Binding-site contacts:
Ligand atom C17 contacts residue GLN19 of chain 1.A at 3.8 Å.
Ligand atom O15 contacts residue PHE15 of chain 1.A at 4.0 Å.
Ligand atom C11 contacts residue PHE15 of chain 1.A at 3.8 Å (hydrophobic).
Ligand atom C7 contacts residue VAL49 of chain 1.A at 4.0 Å (hydrophobic).
Ligand atom C8 contacts residue LEU36 of chain 1.A at 3.7 Å (hydrophobic).
Ligand atom C20 contacts residue GLN19 of chain 1.A at 3.4 Å.
Ligand atom O18 contacts residue TYR45 of chain 1.A at 3.4 Å (h-bond).
Ligand atom C11 contacts residue VAL49 of chain 1.A at 3.8 Å (hydrophobic).
Ligand atom C17 contacts residue TYR45 of chain 1.A at 3.5 Å (hydrophobic).
Ligand atom C14 contacts residue PHE105 of chain 1.A at 3.5 Å (hydrophobic).
Ligand atom C17 contacts residue TRP31 of chain 1.A at 3.0 Å (hydrophobic).
Ligand atom O15 contacts residue TYR45 of chain 1.A at 2.9 Å (h-bond).
Ligand atom C2 contacts residue PHE15 of chain 1.A at 3.5 Å (hydrophobic).
Ligand atom C4 contacts residue PHE116 of chain 1.A at 3.7 Å (hydrophobic).
Ligand atom C3 contacts residue TRP50 of chain 1.A at 3.5 Å (hydrophobic).
Ligand atom C16 contacts residue TYR45 of chain 1.A at 3.8 Å (hydrophobic).
Ligand atom C25 contacts residue TYR32 of chain 1.A at 3.6 Å (hydrophobic).
Ligand atom O21 contacts residue GLN19 of chain 1.A at 3.2 Å (h-bond).
Ligand atom C13 contacts residue TRP34 of chain 1.A at 3.5 Å (hydrophobic).
Ligand atom O24 contacts residue ARG16 of chain 1.A at 4.0 Å.
Ligand atom C14 contacts residue LEU36 of chain 1.A at 3.9 Å (hydrophobic).
Ligand atom C4 contacts residue LEU112 of chain 1.A at 3.6 Å (hydrophobic).
Ligand atom C11 contacts residue TYR45 of chain 1.A at 3.4 Å (hydrophobic).
Ligand atom C10 contacts residue VAL49 of chain 1.A at 3.7 Å (hydrophobic).
Ligand atom C20 contacts residue PHE15 of chain 1.A at 3.8 Å (hydrophobic).
Ligand atom C14 contacts residue TRP34 of chain 1.A at 4.0 Å (hydrophobic).
Ligand atom C16 contacts residue TRP34 of chain 1.A at 3.8 Å (hydrophobic).
Ligand atom O18 contacts residue PHE15 of chain 1.A at 3.5 Å.
Ligand atom C12 contacts residue PHE15 of chain 1.A at 3.7 Å (hydrophobic).
Ligand atom C7 contacts residue TRP50 of chain 1.A at 3.7 Å (hydrophobic).
Ligand atom C12 contacts residue TYR45 of chain 1.A at 3.8 Å (hydrophobic).
Ligand atom C3 contacts residue LEU53 of chain 1.A at 3.7 Å (hydrophobic).
Ligand atom C16 contacts residue TRP31 of chain 1.A at 3.5 Å (hydrophobic).
Ligand atom C19 contacts residue PHE15 of chain 1.A at 3.9 Å (hydrophobic).
Ligand atom O18 contacts residue GLN19 of chain 1.A at 3.1 Å (h-bond).
Ligand atom C22 contacts residue GLN19 of chain 1.A at 3.8 Å.
Ligand atom C19 contacts residue TRP34 of chain 1.A at 3.6 Å (hydrophobic).
Ligand atom C19 contacts residue GLN19 of chain 1.A at 3.9 Å.
Ligand atom C13 contacts residue PHE105 of chain 1.A at 3.8 Å (hydrophobic).
Ligand atom C23 contacts residue TYR32 of chain 1.A at 4.0 Å (hydrophobic).

The protein below binds the small molecule below.
Small molecule (SMILES): COCCOCCOCCOc1ccc(C(C)(C)CC(C)(C)C)cc1

Sequence of chain 1.A:
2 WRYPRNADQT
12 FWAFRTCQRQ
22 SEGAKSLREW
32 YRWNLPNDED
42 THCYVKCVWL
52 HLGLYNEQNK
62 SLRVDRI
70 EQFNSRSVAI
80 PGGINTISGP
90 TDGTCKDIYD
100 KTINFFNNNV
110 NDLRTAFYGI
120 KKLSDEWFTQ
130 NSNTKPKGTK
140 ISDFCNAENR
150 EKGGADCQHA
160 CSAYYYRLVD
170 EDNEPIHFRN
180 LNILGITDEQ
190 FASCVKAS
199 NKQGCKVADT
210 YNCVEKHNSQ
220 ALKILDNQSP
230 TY